This protein binds this small molecule.
Small molecule (SMILES): CC(=O)N[C@H]1[C@H](O[C@H]2[C@H](O)[C@@H](NC(C)=O)CO[C@@H]2CO)O[C@H](CO)[C@@H](O)[C@@H]1O

Sequence of chain 53.D:
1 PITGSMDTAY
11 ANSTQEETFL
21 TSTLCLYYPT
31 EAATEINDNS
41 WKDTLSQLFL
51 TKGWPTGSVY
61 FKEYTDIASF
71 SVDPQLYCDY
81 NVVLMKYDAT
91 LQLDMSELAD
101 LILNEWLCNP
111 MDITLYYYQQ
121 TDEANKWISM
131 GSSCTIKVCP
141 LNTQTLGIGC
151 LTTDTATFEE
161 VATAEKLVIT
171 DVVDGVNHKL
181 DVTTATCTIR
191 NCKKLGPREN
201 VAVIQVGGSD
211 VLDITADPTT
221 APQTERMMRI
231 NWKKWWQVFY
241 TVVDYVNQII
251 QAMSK

Binding-site contacts:
Ligand atom C7 contacts residue ASN12 of chain 53.D at 3.9 Å.
Ligand atom O7 contacts residue ASN12 of chain 53.D at 3.6 Å.
Ligand atom N2 contacts residue ASN12 of chain 53.D at 3.8 Å.
Ligand atom C1 contacts residue ASN12 of chain 53.D at 2.2 Å.
Ligand atom O5 contacts residue ASN12 of chain 53.D at 2.7 Å (h-bond).
Ligand atom C2 contacts residue ASN12 of chain 53.D at 3.3 Å.
Ligand atom C5 contacts residue ASN12 of chain 53.D at 4.1 Å.